A small-molecule ligand and the protein it binds are described below.
Small molecule (SMILES): CC(=O)N[C@@H]1[C@@H](O)[C@H](O)[C@@H](CO)O[C@H]1O

Binding-site contacts:
Ligand atom O5 contacts residue ASN635 of chain 1.D at 2.4 Å (h-bond).
Ligand atom O7 contacts residue ASN635 of chain 1.D at 3.1 Å (h-bond).
Ligand atom C7 contacts residue ASN635 of chain 1.D at 3.2 Å.
Ligand atom C2 contacts residue ASN635 of chain 1.D at 2.5 Å.
Ligand atom C1 contacts residue ASN635 of chain 1.D at 1.5 Å.
Ligand atom C3 contacts residue ASN635 of chain 1.D at 3.8 Å.
Ligand atom N2 contacts residue ASN635 of chain 1.D at 2.9 Å (h-bond).
Ligand atom C5 contacts residue ASN635 of chain 1.D at 3.7 Å.
Ligand atom C4 contacts residue ASN635 of chain 1.D at 4.3 Å.
Ligand atom C8 contacts residue ASN635 of chain 1.D at 4.2 Å.
Ligand atom C8 contacts residue GLN663 of chain 1.D at 3.7 Å.

Sequence of chain 1.D:
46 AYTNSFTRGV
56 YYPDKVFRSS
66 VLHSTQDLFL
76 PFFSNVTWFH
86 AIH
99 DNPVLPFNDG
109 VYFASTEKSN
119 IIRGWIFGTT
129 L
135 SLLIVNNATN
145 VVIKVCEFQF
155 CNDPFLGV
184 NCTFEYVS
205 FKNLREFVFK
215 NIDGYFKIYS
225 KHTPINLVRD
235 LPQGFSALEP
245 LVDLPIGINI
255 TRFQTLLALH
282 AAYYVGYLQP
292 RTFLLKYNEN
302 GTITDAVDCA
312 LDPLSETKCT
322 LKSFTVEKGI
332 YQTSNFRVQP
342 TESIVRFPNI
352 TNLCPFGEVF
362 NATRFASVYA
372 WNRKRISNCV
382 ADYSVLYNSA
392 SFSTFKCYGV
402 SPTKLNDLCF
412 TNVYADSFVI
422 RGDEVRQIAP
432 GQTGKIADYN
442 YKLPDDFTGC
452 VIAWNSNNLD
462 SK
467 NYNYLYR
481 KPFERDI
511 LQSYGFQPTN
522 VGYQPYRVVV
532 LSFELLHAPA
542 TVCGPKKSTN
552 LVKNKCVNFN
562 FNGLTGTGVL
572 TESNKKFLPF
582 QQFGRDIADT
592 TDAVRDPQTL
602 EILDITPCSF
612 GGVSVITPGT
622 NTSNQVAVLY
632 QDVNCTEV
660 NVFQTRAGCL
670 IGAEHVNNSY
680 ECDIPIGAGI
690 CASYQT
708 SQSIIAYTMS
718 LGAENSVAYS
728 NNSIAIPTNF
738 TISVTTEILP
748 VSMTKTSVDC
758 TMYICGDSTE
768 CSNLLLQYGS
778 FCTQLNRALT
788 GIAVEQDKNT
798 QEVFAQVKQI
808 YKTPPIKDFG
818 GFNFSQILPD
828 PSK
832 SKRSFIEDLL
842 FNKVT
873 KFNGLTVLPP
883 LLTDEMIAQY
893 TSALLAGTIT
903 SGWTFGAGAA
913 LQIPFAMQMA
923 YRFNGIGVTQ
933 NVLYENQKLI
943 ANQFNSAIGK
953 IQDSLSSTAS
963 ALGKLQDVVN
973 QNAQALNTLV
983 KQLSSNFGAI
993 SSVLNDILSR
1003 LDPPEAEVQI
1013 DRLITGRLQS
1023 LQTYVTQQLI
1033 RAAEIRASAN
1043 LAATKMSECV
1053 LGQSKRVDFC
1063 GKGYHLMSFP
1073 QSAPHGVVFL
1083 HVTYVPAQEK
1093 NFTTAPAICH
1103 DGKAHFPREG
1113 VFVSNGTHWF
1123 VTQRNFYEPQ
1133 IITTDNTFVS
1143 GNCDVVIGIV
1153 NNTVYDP